Sequence of chain 1.B:
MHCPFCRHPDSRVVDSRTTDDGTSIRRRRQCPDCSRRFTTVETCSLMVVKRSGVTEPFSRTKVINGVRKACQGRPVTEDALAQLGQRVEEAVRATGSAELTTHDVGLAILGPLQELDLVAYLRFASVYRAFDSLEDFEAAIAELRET

Binding-site contacts:
Ligand atom C2' contacts residue VAL127 of chain 1.B at 3.6 Å (hydrophobic).
Ligand atom N9 contacts residue GLY66 of chain 1.B at 3.6 Å (h-bond).
Ligand atom PG contacts residue LYS62 of chain 1.B at 3.8 Å.
Ligand atom N3 contacts residue ARG123 of chain 1.B at 3.4 Å (salt-bridge).
Ligand atom O5' contacts residue ATP1 of chain 1.J at 3.3 Å (h-bond).
Ligand atom N3 contacts residue VAL127 of chain 1.B at 3.8 Å.
Ligand atom N7 contacts residue LYS69 of chain 1.B at 3.5 Å.
Ligand atom N6 contacts residue DTP1 of chain 1.Q at 3.1 Å (h-bond).
Ligand atom C5 contacts residue GLN72 of chain 1.D at 3.7 Å.
Ligand atom O3G contacts residue LYS62 of chain 1.B at 3.1 Å (salt-bridge).
Ligand atom O2A contacts residue ATP1 of chain 1.J at 2.9 Å (h-bond).
Ligand atom C2' contacts residue PHE124 of chain 1.B at 3.6 Å (hydrophobic).
Ligand atom N6 contacts residue LYS69 of chain 1.B at 3.8 Å.
Ligand atom C1' contacts residue GLY66 of chain 1.B at 3.4 Å.
Ligand atom O3' contacts residue TYR128 of chain 1.B at 3.6 Å.
Ligand atom O3A contacts residue ATP1 of chain 1.J at 3.5 Å (h-bond).
Ligand atom C2 contacts residue ALA70 of chain 1.B at 3.8 Å (hydrophobic).
Ligand atom N7 contacts residue GLN72 of chain 1.D at 3.0 Å (h-bond).
Ligand atom C5 contacts residue LYS69 of chain 1.B at 3.8 Å.
Ligand atom N3 contacts residue ALA70 of chain 1.B at 3.8 Å.
Ligand atom O3G contacts residue LYS50 of chain 1.B at 3.2 Å (salt-bridge).
Ligand atom O3' contacts residue ATP1 of chain 1.J at 3.4 Å (h-bond).
Ligand atom O3G contacts residue ATP1 of chain 1.J at 3.5 Å (h-bond).
Ligand atom PA contacts residue ATP1 of chain 1.J at 3.5 Å.
Ligand atom O4' contacts residue GLY66 of chain 1.B at 2.9 Å (h-bond).
Ligand atom N3 contacts residue PHE124 of chain 1.B at 3.6 Å.
Ligand atom C2 contacts residue ARG123 of chain 1.B at 3.2 Å.
Ligand atom C1' contacts residue PHE124 of chain 1.B at 3.7 Å (hydrophobic).
Ligand atom PG contacts residue ATP1 of chain 1.J at 3.5 Å.
Ligand atom O2B contacts residue LYS62 of chain 1.B at 2.9 Å (salt-bridge).
Ligand atom C4' contacts residue ATP1 of chain 1.J at 3.8 Å.
Ligand atom O1G contacts residue ATP1 of chain 1.J at 3.3 Å (h-bond).
Ligand atom O4' contacts residue PHE124 of chain 1.B at 3.4 Å.
Ligand atom C2' contacts residue TYR128 of chain 1.B at 3.6 Å (hydrophobic).
Ligand atom O3B contacts residue ATP1 of chain 1.J at 3.2 Å (h-bond).
Ligand atom C8 contacts residue GLN72 of chain 1.D at 3.5 Å.
Ligand atom C5' contacts residue ATP1 of chain 1.J at 3.6 Å.
Ligand atom O3B contacts residue LYS62 of chain 1.B at 3.5 Å.
Ligand atom O2B contacts residue ATP1 of chain 1.J at 3.0 Å (h-bond).
Ligand atom C6 contacts residue LYS69 of chain 1.B at 3.8 Å.

Sequence of chain 1.D:
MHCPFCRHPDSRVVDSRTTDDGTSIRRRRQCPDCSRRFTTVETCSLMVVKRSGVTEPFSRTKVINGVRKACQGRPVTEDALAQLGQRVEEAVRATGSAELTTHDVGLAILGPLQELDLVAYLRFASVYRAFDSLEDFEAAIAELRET

This protein binds this small molecule.
Small molecule (SMILES): Nc1ncnc2c1ncn2[C@H]1C[C@H](O)[C@@H](CO[P](=O)(O)O[P](=O)(O)OP(=O)(O)O)O1